Sequence of chain 1.D:
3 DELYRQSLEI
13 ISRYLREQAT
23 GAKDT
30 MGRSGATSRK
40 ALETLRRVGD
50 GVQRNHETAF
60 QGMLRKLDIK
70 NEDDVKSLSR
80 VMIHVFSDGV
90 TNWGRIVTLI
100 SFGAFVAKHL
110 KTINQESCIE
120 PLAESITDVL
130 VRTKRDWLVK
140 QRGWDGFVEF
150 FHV

Binding-site contacts:
Ligand atom C29 contacts residue PHE85 of chain 1.D at 3.4 Å (hydrophobic).
Ligand atom O43 contacts residue ARG94 of chain 1.D at 3.5 Å (salt-bridge).
Ligand atom C22 contacts residue MET62 of chain 1.D at 3.5 Å (hydrophobic).
Ligand atom C34 contacts residue MET81 of chain 1.D at 3.5 Å (hydrophobic).
Ligand atom C11 contacts residue VAL84 of chain 1.D at 3.6 Å (hydrophobic).
Ligand atom C33 contacts residue PHE101 of chain 1.D at 3.7 Å (hydrophobic).
Ligand atom C32 contacts residue LEU98 of chain 1.D at 3.8 Å (hydrophobic).
Ligand atom O08 contacts residue ARG94 of chain 1.D at 2.8 Å.
Ligand atom O01 contacts residue GLY88 of chain 1.D at 3.4 Å.
Ligand atom C16 contacts residue PHE59 of chain 1.D at 3.6 Å (hydrophobic).
Ligand atom C15 contacts residue PHE101 of chain 1.D at 3.7 Å (hydrophobic).
Ligand atom C35 contacts residue ILE125 of chain 1.D at 3.6 Å (hydrophobic).
Ligand atom C39 contacts residue PHE101 of chain 1.D at 3.5 Å (hydrophobic).
Ligand atom C33 contacts residue LEU98 of chain 1.D at 3.4 Å (hydrophobic).
Ligand atom CL2 contacts residue PHE59 of chain 1.D at 3.6 Å.
Ligand atom C03 contacts residue ARG94 of chain 1.D at 3.7 Å.
Ligand atom C30 contacts residue VAL84 of chain 1.D at 3.8 Å (hydrophobic).
Ligand atom O41 contacts residue ARG94 of chain 1.D at 2.9 Å.
Ligand atom C04 contacts residue VAL84 of chain 1.D at 3.8 Å (hydrophobic).
Ligand atom CL2 contacts residue MET62 of chain 1.D at 3.4 Å.
Ligand atom C30 contacts residue PHE85 of chain 1.D at 3.7 Å (hydrophobic).
Ligand atom C35 contacts residue MET81 of chain 1.D at 3.7 Å (hydrophobic).
Ligand atom O44 contacts residue ASP87 of chain 1.D at 3.3 Å (salt-bridge).
Ligand atom C33 contacts residue MET81 of chain 1.D at 3.8 Å (hydrophobic).
Ligand atom C27 contacts residue THR97 of chain 1.D at 3.5 Å.
Ligand atom C28 contacts residue LEU98 of chain 1.D at 3.6 Å (hydrophobic).
Ligand atom N12 contacts residue VAL84 of chain 1.D at 3.7 Å.
Ligand atom C38 contacts residue MET81 of chain 1.D at 3.8 Å (hydrophobic).
Ligand atom C14 contacts residue THR97 of chain 1.D at 3.7 Å.
Ligand atom C34 contacts residue PHE101 of chain 1.D at 3.4 Å (hydrophobic).
Ligand atom C16 contacts residue PHE101 of chain 1.D at 3.4 Å (hydrophobic).
Ligand atom C17 contacts residue PHE59 of chain 1.D at 3.8 Å (hydrophobic).
Ligand atom C06 contacts residue ARG94 of chain 1.D at 3.7 Å.
Ligand atom O31 contacts residue LEU98 of chain 1.D at 3.4 Å.
Ligand atom C03 contacts residue ASP87 of chain 1.D at 3.6 Å.
Ligand atom C05 contacts residue VAL84 of chain 1.D at 3.7 Å (hydrophobic).
Ligand atom CL2 contacts residue ALA58 of chain 1.D at 3.1 Å.
Ligand atom O01 contacts residue ASP87 of chain 1.D at 3.3 Å (salt-bridge).
Ligand atom C02 contacts residue ASP87 of chain 1.D at 3.1 Å.
Ligand atom C28 contacts residue THR97 of chain 1.D at 3.7 Å.

The small molecule below binds the protein below.
Small molecule (SMILES): Cc1cc(OCCCc2c(C(=O)NS(=O)(=O)c3ccc(C(=O)O)o3)[nH]c3c(-c4c(C)n[nH]c4C)c(Cl)ccc23)cc(C)c1Cl